This protein binds this small molecule.
Small molecule (SMILES): CC(=O)N[C@@H]1[C@@H](O)[C@H](O)[C@@H](CO)O[C@H]1O

Binding-site contacts:
Ligand atom O6 contacts residue ASN106 of chain 2.C at 4.0 Å.
Ligand atom O6 contacts residue MLY87 of chain 2.C at 4.0 Å.
Ligand atom C2 contacts residue GLU103 of chain 2.C at 4.4 Å.
Ligand atom N2 contacts residue SER108 of chain 2.C at 3.8 Å.
Ligand atom O5 contacts residue GLU103 of chain 2.C at 3.5 Å (salt-bridge).
Ligand atom C5 contacts residue ASN106 of chain 2.C at 3.5 Å.
Ligand atom C4 contacts residue ASN106 of chain 2.C at 4.3 Å.
Ligand atom C6 contacts residue GLU103 of chain 2.C at 4.4 Å.
Ligand atom C2 contacts residue SER108 of chain 2.C at 3.8 Å.
Ligand atom C6 contacts residue ASN106 of chain 2.C at 4.5 Å.
Ligand atom C3 contacts residue GLU103 of chain 2.C at 4.5 Å.
Ligand atom C3 contacts residue ASN106 of chain 2.C at 3.9 Å.
Ligand atom C1 contacts residue SER108 of chain 2.C at 4.3 Å.
Ligand atom C7 contacts residue SER108 of chain 2.C at 3.6 Å.
Ligand atom C7 contacts residue ASN106 of chain 2.C at 4.3 Å.
Ligand atom C1 contacts residue GLU103 of chain 2.C at 3.3 Å.
Ligand atom N2 contacts residue ASN106 of chain 2.C at 3.1 Å (h-bond).
Ligand atom C4 contacts residue GLU103 of chain 2.C at 4.3 Å.
Ligand atom C5 contacts residue GLU103 of chain 2.C at 3.4 Å.
Ligand atom C1 contacts residue ASN106 of chain 2.C at 1.4 Å.
Ligand atom O7 contacts residue SER108 of chain 2.C at 3.4 Å (h-bond).
Ligand atom O5 contacts residue ASN106 of chain 2.C at 2.3 Å (h-bond).
Ligand atom C2 contacts residue ASN106 of chain 2.C at 2.7 Å.

Sequence of chain 2.C:
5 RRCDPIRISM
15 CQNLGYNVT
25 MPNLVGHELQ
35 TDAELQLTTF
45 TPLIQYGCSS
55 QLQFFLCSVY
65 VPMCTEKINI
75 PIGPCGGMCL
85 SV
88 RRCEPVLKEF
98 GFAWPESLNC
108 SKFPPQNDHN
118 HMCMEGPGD